Sequence of chain 1.B:
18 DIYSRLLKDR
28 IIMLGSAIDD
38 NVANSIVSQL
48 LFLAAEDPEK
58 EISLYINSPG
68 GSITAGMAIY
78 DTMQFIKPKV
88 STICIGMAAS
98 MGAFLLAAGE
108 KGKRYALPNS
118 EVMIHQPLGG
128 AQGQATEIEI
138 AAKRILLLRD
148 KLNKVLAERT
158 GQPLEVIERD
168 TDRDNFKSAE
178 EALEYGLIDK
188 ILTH

This small molecule binds to this protein.
Small molecule (SMILES): C[C@@H]1C[C@H]2C(=O)OC[C@H](NC(=O)[C@H](Cc3cc(F)cc(F)c3)NC(=O)CCC3CCCCC3)C(=O)N3CCC[C@H]3C(=O)N3CCCC[C@H]3C(=O)N[C@@H](C)C(=O)N2C1

Binding-site contacts:
Ligand atom CG contacts residue TYR62 of chain 1.B at 3.9 Å (hydrophobic).
Ligand atom CZ contacts residue THR79 of chain 1.A at 3.5 Å.
Ligand atom C7 contacts residue ILE28 of chain 1.B at 3.6 Å (hydrophobic).
Ligand atom CB contacts residue ILE90 of chain 1.B at 3.8 Å (hydrophobic).
Ligand atom F2 contacts residue LEU114 of chain 1.B at 3.7 Å.
Ligand atom CD contacts residue LYS84 of chain 1.A at 3.7 Å.
Ligand atom N contacts residue TYR62 of chain 1.B at 3.2 Å (h-bond).
Ligand atom C4 contacts residue ASP26 of chain 1.B at 3.7 Å.
Ligand atom CA contacts residue TYR62 of chain 1.B at 3.8 Å (hydrophobic).
Ligand atom C3 contacts residue ASP26 of chain 1.B at 3.8 Å.
Ligand atom F2 contacts residue THR79 of chain 1.A at 3.6 Å.
Ligand atom CG contacts residue TYR112 of chain 1.B at 4.0 Å (hydrophobic).
Ligand atom C contacts residue SER60 of chain 1.B at 3.6 Å.
Ligand atom O contacts residue LYS84 of chain 1.A at 3.8 Å.
Ligand atom CZ contacts residue LEU114 of chain 1.B at 3.5 Å (hydrophobic).
Ligand atom CD contacts residue ILE28 of chain 1.B at 3.8 Å (hydrophobic).
Ligand atom C6 contacts residue LEU23 of chain 1.B at 3.8 Å (hydrophobic).
Ligand atom O contacts residue SER60 of chain 1.B at 3.2 Å (h-bond).
Ligand atom CE1 contacts residue LEU48 of chain 1.A at 3.9 Å (hydrophobic).
Ligand atom CD contacts residue TYR112 of chain 1.B at 3.5 Å (hydrophobic).
Ligand atom CA contacts residue PHE82 of chain 1.A at 3.9 Å (hydrophobic).
Ligand atom CB contacts residue TYR62 of chain 1.B at 3.3 Å (hydrophobic).
Ligand atom CD1 contacts residue TYR62 of chain 1.B at 3.5 Å (hydrophobic).
Ligand atom CE contacts residue LEU189 of chain 1.B at 3.8 Å (hydrophobic).
Ligand atom O contacts residue TYR62 of chain 1.B at 2.9 Å (h-bond).
Ligand atom CZ contacts residue ILE92 of chain 1.B at 3.6 Å (hydrophobic).
Ligand atom C contacts residue PHE82 of chain 1.A at 3.8 Å (hydrophobic).
Ligand atom O contacts residue TYR112 of chain 1.B at 3.7 Å.
Ligand atom CE2 contacts residue LEU114 of chain 1.B at 3.9 Å (hydrophobic).
Ligand atom O contacts residue PHE82 of chain 1.A at 3.7 Å.
Ligand atom CD1 contacts residue LEU48 of chain 1.A at 3.8 Å (hydrophobic).
Ligand atom F1 contacts residue VAL44 of chain 1.A at 3.6 Å.
Ligand atom O2 contacts residue LEU48 of chain 1.A at 3.4 Å.
Ligand atom C5 contacts residue PHE49 of chain 1.A at 3.8 Å (hydrophobic).
Ligand atom CE contacts residue ASP26 of chain 1.B at 3.3 Å.
Ligand atom CB contacts residue SER60 of chain 1.B at 3.9 Å.
Ligand atom F2 contacts residue PHE82 of chain 1.A at 3.3 Å.
Ligand atom F1 contacts residue TYR62 of chain 1.B at 3.8 Å.
Ligand atom F1 contacts residue ILE92 of chain 1.B at 3.4 Å.
Ligand atom CD2 contacts residue PHE82 of chain 1.A at 3.7 Å (hydrophobic).

Sequence of chain 1.A:
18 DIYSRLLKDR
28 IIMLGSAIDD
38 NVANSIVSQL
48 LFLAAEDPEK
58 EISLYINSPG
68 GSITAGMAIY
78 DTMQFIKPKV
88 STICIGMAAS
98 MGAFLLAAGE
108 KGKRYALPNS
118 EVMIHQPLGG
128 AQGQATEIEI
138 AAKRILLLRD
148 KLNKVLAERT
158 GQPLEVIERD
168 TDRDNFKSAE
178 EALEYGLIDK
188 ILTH